Binding-site contacts:
Ligand atom O3G contacts residue THR607 of chain 1.C at 3.5 Å.
Ligand atom O3' contacts residue GLU613 of chain 1.C at 3.1 Å (salt-bridge).
Ligand atom O1A contacts residue THR612 of chain 1.C at 3.4 Å (h-bond).
Ligand atom O2G contacts residue ARG756 of chain 1.D at 3.5 Å (salt-bridge).
Ligand atom C3' contacts residue GLU613 of chain 1.C at 3.3 Å.
Ligand atom N7 contacts residue GLY610 of chain 1.C at 3.2 Å (h-bond).
Ligand atom O1A contacts residue GLY610 of chain 1.C at 3.2 Å.
Ligand atom C5' contacts residue ARG815 of chain 1.C at 3.4 Å.
Ligand atom O4' contacts residue LYS818 of chain 1.C at 3.4 Å.
Ligand atom S1G contacts residue LYS611 of chain 1.C at 3.5 Å (salt-bridge).
Ligand atom C4' contacts residue LYS818 of chain 1.C at 3.6 Å.
Ligand atom PB contacts residue LYS611 of chain 1.C at 3.5 Å.
Ligand atom O3A contacts residue GLY608 of chain 1.C at 3.4 Å.
Ligand atom O2' contacts residue GLN778 of chain 1.C at 2.9 Å (h-bond).
Ligand atom N6 contacts residue ILE571 of chain 1.C at 2.9 Å (h-bond).
Ligand atom S1G contacts residue ASN719 of chain 1.C at 3.4 Å (h-bond).
Ligand atom O2G contacts residue GLU678 of chain 1.C at 3.3 Å (salt-bridge).
Ligand atom O2A contacts residue ARG815 of chain 1.C at 3.5 Å (salt-bridge).
Ligand atom N3 contacts residue ILE774 of chain 1.C at 3.5 Å.
Ligand atom O1B contacts residue THR612 of chain 1.C at 2.4 Å (h-bond).
Ligand atom O3G contacts residue ARG756 of chain 1.D at 3.2 Å (salt-bridge).
Ligand atom O1A contacts residue LYS611 of chain 1.C at 3.3 Å (salt-bridge).
Ligand atom O2G contacts residue THR612 of chain 1.C at 3.5 Å (h-bond).
Ligand atom N1 contacts residue VAL570 of chain 1.C at 3.6 Å.
Ligand atom C2' contacts residue GLU613 of chain 1.C at 3.5 Å.
Ligand atom N7 contacts residue VAL609 of chain 1.C at 3.3 Å.
Ligand atom O2B contacts residue VAL609 of chain 1.C at 3.3 Å (h-bond).
Ligand atom O2B contacts residue LYS611 of chain 1.C at 2.8 Å (salt-bridge).
Ligand atom N1 contacts residue ARG569 of chain 1.C at 3.3 Å (salt-bridge).
Ligand atom O2B contacts residue GLY610 of chain 1.C at 3.1 Å (h-bond).
Ligand atom O3B contacts residue LYS611 of chain 1.C at 2.8 Å (salt-bridge).
Ligand atom N6 contacts residue VAL609 of chain 1.C at 3.4 Å (h-bond).
Ligand atom O3B contacts residue GLY608 of chain 1.C at 3.0 Å (h-bond).
Ligand atom C2 contacts residue ARG569 of chain 1.C at 3.1 Å.
Ligand atom O1A contacts residue GLU613 of chain 1.C at 3.2 Å (salt-bridge).
Ligand atom O3A contacts residue ARG815 of chain 1.C at 3.5 Å (salt-bridge).
Ligand atom O3G contacts residue ARG815 of chain 1.C at 2.4 Å (salt-bridge).
Ligand atom O2' contacts residue LYS818 of chain 1.C at 3.5 Å.
Ligand atom N1 contacts residue ILE571 of chain 1.C at 3.0 Å (h-bond).
Ligand atom C8 contacts residue GLY608 of chain 1.C at 3.5 Å.

Sequence of chain 1.D:
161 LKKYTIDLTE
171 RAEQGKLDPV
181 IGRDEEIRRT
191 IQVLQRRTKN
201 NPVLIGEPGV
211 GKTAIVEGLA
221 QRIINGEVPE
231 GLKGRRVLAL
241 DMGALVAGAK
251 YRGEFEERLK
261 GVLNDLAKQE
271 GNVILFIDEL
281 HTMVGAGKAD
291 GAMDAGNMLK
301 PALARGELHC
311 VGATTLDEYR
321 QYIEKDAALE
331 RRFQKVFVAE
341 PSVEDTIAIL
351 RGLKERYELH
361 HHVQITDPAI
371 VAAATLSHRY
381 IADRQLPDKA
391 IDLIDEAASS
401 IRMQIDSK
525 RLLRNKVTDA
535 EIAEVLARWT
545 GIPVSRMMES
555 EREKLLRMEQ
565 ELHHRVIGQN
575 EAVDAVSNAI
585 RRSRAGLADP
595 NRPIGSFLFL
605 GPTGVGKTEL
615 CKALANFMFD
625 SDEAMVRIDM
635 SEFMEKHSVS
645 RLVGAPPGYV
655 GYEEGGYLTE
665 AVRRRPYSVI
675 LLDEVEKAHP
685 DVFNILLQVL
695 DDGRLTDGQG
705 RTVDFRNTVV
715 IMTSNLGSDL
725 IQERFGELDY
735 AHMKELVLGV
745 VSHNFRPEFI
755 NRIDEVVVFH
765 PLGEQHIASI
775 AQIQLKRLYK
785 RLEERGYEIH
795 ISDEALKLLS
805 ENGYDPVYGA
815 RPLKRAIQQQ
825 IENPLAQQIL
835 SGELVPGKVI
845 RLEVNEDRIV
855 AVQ

Sequence of chain 1.C:
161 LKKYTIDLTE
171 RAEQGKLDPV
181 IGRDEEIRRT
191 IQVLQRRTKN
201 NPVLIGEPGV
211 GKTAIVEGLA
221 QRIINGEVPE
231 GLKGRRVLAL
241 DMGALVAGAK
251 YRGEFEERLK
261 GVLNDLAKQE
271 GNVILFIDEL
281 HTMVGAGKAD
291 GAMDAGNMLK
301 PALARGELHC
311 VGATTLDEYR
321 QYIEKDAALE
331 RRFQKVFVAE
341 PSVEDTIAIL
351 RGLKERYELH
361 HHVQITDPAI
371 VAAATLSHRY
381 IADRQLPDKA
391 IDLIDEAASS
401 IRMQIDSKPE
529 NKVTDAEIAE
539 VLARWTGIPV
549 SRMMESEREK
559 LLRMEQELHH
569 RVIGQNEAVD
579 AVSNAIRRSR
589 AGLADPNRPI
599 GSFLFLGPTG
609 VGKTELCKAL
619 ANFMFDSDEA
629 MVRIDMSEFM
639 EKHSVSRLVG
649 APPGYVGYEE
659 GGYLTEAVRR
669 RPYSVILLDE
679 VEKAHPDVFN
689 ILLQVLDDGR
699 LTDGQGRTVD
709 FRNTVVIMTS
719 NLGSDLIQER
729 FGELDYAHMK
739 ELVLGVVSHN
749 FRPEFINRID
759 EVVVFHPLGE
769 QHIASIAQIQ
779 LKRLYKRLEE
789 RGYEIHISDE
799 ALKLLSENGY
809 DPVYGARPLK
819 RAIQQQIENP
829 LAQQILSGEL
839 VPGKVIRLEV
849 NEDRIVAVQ

A small-molecule ligand and the protein it binds are described below.
Small molecule (SMILES): Nc1ncnc2c1ncn2[C@@H]1O[C@H](COP(=O)(O)OP(=O)(O)OP(O)(O)=S)[C@@H](O)[C@H]1O